Sequence of chain 1.E:
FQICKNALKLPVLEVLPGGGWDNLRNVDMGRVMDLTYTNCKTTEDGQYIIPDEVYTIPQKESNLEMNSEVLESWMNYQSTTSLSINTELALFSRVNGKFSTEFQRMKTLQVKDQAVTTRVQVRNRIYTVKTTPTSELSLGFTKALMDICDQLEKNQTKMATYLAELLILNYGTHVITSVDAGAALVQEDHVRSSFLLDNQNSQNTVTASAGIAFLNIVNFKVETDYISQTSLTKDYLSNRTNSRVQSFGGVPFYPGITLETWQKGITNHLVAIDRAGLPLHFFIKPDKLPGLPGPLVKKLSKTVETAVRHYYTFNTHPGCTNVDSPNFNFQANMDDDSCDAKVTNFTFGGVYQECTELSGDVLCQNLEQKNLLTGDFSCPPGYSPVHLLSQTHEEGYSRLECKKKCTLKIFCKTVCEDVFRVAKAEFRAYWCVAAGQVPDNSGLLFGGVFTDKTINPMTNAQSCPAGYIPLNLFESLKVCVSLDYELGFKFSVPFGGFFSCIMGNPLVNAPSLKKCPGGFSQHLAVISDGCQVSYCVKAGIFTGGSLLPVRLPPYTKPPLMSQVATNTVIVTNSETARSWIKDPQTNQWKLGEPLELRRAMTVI

Sequence of chain 1.D:
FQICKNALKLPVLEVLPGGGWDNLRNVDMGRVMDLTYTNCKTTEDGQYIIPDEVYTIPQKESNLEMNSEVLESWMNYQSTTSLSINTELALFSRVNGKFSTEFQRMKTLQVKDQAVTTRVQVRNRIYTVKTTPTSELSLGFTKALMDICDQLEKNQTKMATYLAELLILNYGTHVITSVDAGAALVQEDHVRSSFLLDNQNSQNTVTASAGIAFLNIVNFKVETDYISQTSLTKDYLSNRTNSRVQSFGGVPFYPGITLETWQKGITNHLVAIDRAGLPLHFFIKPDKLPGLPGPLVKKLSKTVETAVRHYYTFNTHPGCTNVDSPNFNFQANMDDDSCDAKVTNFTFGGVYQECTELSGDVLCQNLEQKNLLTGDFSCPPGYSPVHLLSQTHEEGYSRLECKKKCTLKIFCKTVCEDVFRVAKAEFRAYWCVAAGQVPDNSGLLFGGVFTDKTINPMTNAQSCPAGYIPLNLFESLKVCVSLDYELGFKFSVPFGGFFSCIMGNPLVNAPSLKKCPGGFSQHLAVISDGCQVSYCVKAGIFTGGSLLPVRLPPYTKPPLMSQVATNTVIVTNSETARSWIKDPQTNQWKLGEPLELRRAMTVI

A protein and the small-molecule ligand that binds it are described below.
Small molecule (SMILES): CC(=O)N[C@@H]1[C@@H](O)[C@H](O)[C@@H](CO)O[C@H]1O

Binding-site contacts:
Ligand atom C8 contacts residue ASN218 of chain 1.E at 3.9 Å.
Ligand atom C1 contacts residue PHE209 of chain 1.D at 4.0 Å (hydrophobic).
Ligand atom O5 contacts residue ASP249 of chain 1.D at 4.0 Å.
Ligand atom C3 contacts residue ASN253 of chain 1.D at 3.8 Å.
Ligand atom O7 contacts residue ASN218 of chain 1.E at 4.3 Å.
Ligand atom C1 contacts residue ASP249 of chain 1.D at 4.2 Å.
Ligand atom O5 contacts residue ASN253 of chain 1.D at 2.4 Å (h-bond).
Ligand atom C5 contacts residue ASN253 of chain 1.D at 3.7 Å.
Ligand atom C7 contacts residue SER252 of chain 1.D at 3.5 Å.
Ligand atom C7 contacts residue ASN253 of chain 1.D at 3.5 Å.
Ligand atom N2 contacts residue ASN253 of chain 1.D at 2.9 Å (h-bond).
Ligand atom C1 contacts residue ASN253 of chain 1.D at 1.4 Å.
Ligand atom C5 contacts residue ASP249 of chain 1.D at 4.5 Å.
Ligand atom C2 contacts residue ASN253 of chain 1.D at 2.5 Å.
Ligand atom C8 contacts residue SER252 of chain 1.D at 3.9 Å.
Ligand atom O5 contacts residue PHE209 of chain 1.D at 4.0 Å.
Ligand atom N2 contacts residue SER252 of chain 1.D at 4.2 Å.
Ligand atom O7 contacts residue SER252 of chain 1.D at 2.3 Å (h-bond).
Ligand atom C4 contacts residue ASN253 of chain 1.D at 4.2 Å.
Ligand atom O7 contacts residue ASN253 of chain 1.D at 3.6 Å.
Ligand atom C6 contacts residue ASP249 of chain 1.D at 3.3 Å.
Ligand atom O6 contacts residue ASP249 of chain 1.D at 3.2 Å (salt-bridge).
Ligand atom C8 contacts residue ASN253 of chain 1.D at 4.1 Å.
Ligand atom C8 contacts residue ARG206 of chain 1.D at 3.5 Å.
Ligand atom C2 contacts residue SER252 of chain 1.D at 4.1 Å.